Binding-site contacts:
Ligand atom N3 contacts residue ARG65 of chain 2.F at 3.3 Å (salt-bridge).
Ligand atom O2 contacts residue ARG65 of chain 2.F at 4.0 Å.
Ligand atom C4 contacts residue ARG57 of chain 2.F at 3.6 Å.
Ligand atom C2 contacts residue ARG57 of chain 2.F at 3.4 Å.
Ligand atom O2 contacts residue ARG57 of chain 2.F at 3.0 Å.
Ligand atom O2' contacts residue LYS49 of chain 2.F at 3.4 Å.
Ligand atom O4 contacts residue ARG57 of chain 2.F at 3.2 Å (salt-bridge).
Ligand atom O4 contacts residue ARG65 of chain 2.F at 3.3 Å (salt-bridge).
Ligand atom C2' contacts residue LYS49 of chain 2.F at 4.0 Å.
Ligand atom C2 contacts residue ARG65 of chain 2.F at 4.4 Å.
Ligand atom N1 contacts residue LYS49 of chain 2.F at 4.3 Å.
Ligand atom C6 contacts residue ARG57 of chain 2.F at 2.9 Å.
Ligand atom C2' contacts residue ARG57 of chain 2.F at 4.4 Å.
Ligand atom N1 contacts residue ARG57 of chain 2.F at 2.7 Å (salt-bridge).
Ligand atom C4 contacts residue ARG65 of chain 2.F at 3.7 Å.
Ligand atom O4' contacts residue ARG57 of chain 2.F at 3.0 Å (salt-bridge).
Ligand atom C1' contacts residue LYS49 of chain 2.F at 3.8 Å.
Ligand atom C1' contacts residue ARG57 of chain 2.F at 2.9 Å.
Ligand atom C2 contacts residue LYS49 of chain 2.F at 3.9 Å.
Ligand atom C5 contacts residue ARG57 of chain 2.F at 3.6 Å.
Ligand atom N3 contacts residue ARG57 of chain 2.F at 3.1 Å.
Ligand atom O2 contacts residue LYS49 of chain 2.F at 3.0 Å (salt-bridge).

This small molecule binds to this protein.
Small molecule (SMILES): O=c1ccn([C@@H]2O[C@H](CO[P](=O)(O)O[C@H]3[C@@H](O)[C@H](n4ccc(=O)[nH]c4=O)O[C@@H]3CO[P](=O)(O)O[C@H]3[C@@H](O)[C@H](n4ccc(=O)[nH]c4=O)O[C@@H]3CO[P](=O)(O)O[C@H]3[C@@H](O)[C@H](n4ccc(=O)[nH]c4=O)O[C@@H]3CO)[C@@H](O)[C@H]2O)c(=O)[nH]1

Sequence of chain 2.F:
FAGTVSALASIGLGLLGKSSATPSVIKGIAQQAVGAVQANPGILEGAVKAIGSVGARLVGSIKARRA